Sequence of chain 2.A:
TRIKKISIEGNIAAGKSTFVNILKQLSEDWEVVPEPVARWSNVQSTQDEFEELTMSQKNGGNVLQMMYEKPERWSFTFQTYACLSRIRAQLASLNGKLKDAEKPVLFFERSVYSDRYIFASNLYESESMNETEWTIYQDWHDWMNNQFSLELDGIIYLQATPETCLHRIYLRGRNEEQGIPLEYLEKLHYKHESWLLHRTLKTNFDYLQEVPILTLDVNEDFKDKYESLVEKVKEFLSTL

The protein below binds the small molecule below.
Small molecule (SMILES): Nc1ccn([C@H]2C[C@H](O)[C@@H](CO)O2)c(=O)n1

Binding-site contacts:
Ligand atom C5' contacts residue ARG214 of chain 2.A at 4.0 Å.
Ligand atom O4' contacts residue LEU102 of chain 2.A at 3.5 Å.
Ligand atom N3 contacts residue PHE116 of chain 2.A at 3.4 Å.
Ligand atom C5 contacts residue GLU73 of chain 2.A at 3.8 Å.
Ligand atom C6 contacts residue GLU73 of chain 2.A at 3.8 Å.
Ligand atom N3 contacts residue GLN117 of chain 2.A at 3.0 Å (h-bond).
Ligand atom C2' contacts residue PHE157 of chain 2.A at 3.8 Å (hydrophobic).
Ligand atom C4' contacts residue GLU217 of chain 2.A at 3.8 Å.
Ligand atom C5' contacts residue VAL75 of chain 2.A at 3.8 Å (hydrophobic).
Ligand atom C2 contacts residue PHE116 of chain 2.A at 3.4 Å (hydrophobic).
Ligand atom C2' contacts residue TYR106 of chain 2.A at 3.4 Å (hydrophobic).
Ligand atom O3' contacts residue TYR106 of chain 2.A at 2.8 Å (h-bond).
Ligand atom C3' contacts residue GLU217 of chain 2.A at 3.3 Å.
Ligand atom O5' contacts residue GLU73 of chain 2.A at 2.5 Å (salt-bridge).
Ligand atom O2 contacts residue MET105 of chain 2.A at 3.5 Å.
Ligand atom C4 contacts residue PHE157 of chain 2.A at 3.5 Å (hydrophobic).
Ligand atom O2 contacts residue GLN117 of chain 2.A at 3.6 Å.
Ligand atom N4 contacts residue PHE157 of chain 2.A at 3.6 Å.
Ligand atom C4 contacts residue ASP153 of chain 2.A at 3.7 Å.
Ligand atom C5 contacts residue TRP78 of chain 2.A at 3.9 Å (hydrophobic).
Ligand atom C5' contacts residue GLU73 of chain 2.A at 3.1 Å.
Ligand atom C2' contacts residue ILE50 of chain 2.A at 3.6 Å (hydrophobic).
Ligand atom C2 contacts residue GLN117 of chain 2.A at 3.8 Å.
Ligand atom C2 contacts residue PHE157 of chain 2.A at 3.4 Å (hydrophobic).
Ligand atom O2 contacts residue PHE116 of chain 2.A at 3.5 Å.
Ligand atom O5' contacts residue ARG148 of chain 2.A at 2.8 Å (salt-bridge).
Ligand atom C6 contacts residue ARG148 of chain 2.A at 3.7 Å.
Ligand atom N4 contacts residue GLN117 of chain 2.A at 3.0 Å (h-bond).
Ligand atom C4 contacts residue GLN117 of chain 2.A at 3.8 Å.
Ligand atom C6 contacts residue TRP78 of chain 2.A at 3.5 Å (hydrophobic).
Ligand atom N3 contacts residue PHE157 of chain 2.A at 3.3 Å.
Ligand atom O2 contacts residue PHE157 of chain 2.A at 3.5 Å.
Ligand atom C3' contacts residue TYR106 of chain 2.A at 3.7 Å (hydrophobic).
Ligand atom N4 contacts residue ASP153 of chain 2.A at 2.9 Å (salt-bridge).
Ligand atom O3' contacts residue GLU217 of chain 2.A at 2.6 Å (salt-bridge).
Ligand atom N1 contacts residue PHE116 of chain 2.A at 4.0 Å.
Ligand atom O4' contacts residue TRP78 of chain 2.A at 3.5 Å.
Ligand atom N1 contacts residue PHE157 of chain 2.A at 3.9 Å.
Ligand atom C1' contacts residue TYR106 of chain 2.A at 3.8 Å (hydrophobic).
Ligand atom C5 contacts residue ASP153 of chain 2.A at 3.8 Å.